Binding-site contacts:
Ligand atom O5 contacts residue ASN415 of chain 1.B at 2.4 Å (h-bond).
Ligand atom C8 contacts residue TRP577 of chain 1.B at 3.6 Å (hydrophobic).
Ligand atom C8 contacts residue PHE268 of chain 1.B at 3.8 Å (hydrophobic).
Ligand atom C5 contacts residue ASN415 of chain 1.B at 3.7 Å.
Ligand atom C1 contacts residue ASN415 of chain 1.B at 1.4 Å.
Ligand atom O7 contacts residue ASN415 of chain 1.B at 3.2 Å (h-bond).
Ligand atom C8 contacts residue ILE419 of chain 1.B at 4.1 Å (hydrophobic).
Ligand atom C8 contacts residue ASN415 of chain 1.B at 4.4 Å.
Ligand atom C7 contacts residue ASN415 of chain 1.B at 3.2 Å.
Ligand atom C2 contacts residue ASN415 of chain 1.B at 2.4 Å.
Ligand atom C7 contacts residue TRP577 of chain 1.B at 4.5 Å (hydrophobic).
Ligand atom C3 contacts residue ASN415 of chain 1.B at 3.8 Å.
Ligand atom N2 contacts residue ASN415 of chain 1.B at 2.9 Å (h-bond).
Ligand atom C4 contacts residue ASN415 of chain 1.B at 4.2 Å.

Sequence of chain 1.B:
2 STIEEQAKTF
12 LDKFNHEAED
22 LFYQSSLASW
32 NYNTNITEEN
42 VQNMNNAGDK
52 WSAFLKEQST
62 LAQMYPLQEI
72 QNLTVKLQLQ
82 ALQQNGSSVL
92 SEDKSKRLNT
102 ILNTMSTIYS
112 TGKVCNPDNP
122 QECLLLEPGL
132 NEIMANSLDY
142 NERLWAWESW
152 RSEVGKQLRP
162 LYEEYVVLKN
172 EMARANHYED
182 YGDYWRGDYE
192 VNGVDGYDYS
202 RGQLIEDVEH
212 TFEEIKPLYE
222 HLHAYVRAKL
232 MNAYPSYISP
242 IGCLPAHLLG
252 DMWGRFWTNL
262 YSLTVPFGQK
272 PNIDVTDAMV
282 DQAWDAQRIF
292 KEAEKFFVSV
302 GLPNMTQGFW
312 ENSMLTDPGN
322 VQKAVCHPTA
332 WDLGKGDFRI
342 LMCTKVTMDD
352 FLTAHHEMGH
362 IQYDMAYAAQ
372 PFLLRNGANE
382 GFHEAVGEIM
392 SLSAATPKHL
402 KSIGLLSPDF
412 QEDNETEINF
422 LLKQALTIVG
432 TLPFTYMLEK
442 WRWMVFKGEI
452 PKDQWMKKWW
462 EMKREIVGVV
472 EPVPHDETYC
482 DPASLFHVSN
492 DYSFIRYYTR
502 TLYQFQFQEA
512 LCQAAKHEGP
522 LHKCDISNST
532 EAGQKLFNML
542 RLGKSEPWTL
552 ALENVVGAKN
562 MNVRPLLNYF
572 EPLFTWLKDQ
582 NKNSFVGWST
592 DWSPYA

This small molecule binds to this protein.
Small molecule (SMILES): CC(=O)N[C@@H]1[C@@H](O)[C@H](O)[C@@H](CO)O[C@H]1O